Binding-site contacts:
Ligand atom N2 contacts residue ASN19 of chain 58.S at 4.1 Å.
Ligand atom C8 contacts residue TYR17 of chain 58.S at 4.2 Å (hydrophobic).
Ligand atom O5 contacts residue ASN19 of chain 58.S at 2.2 Å (h-bond).
Ligand atom C1 contacts residue ASN19 of chain 58.S at 1.9 Å.
Ligand atom C6 contacts residue ASN19 of chain 58.S at 4.1 Å.
Ligand atom C3 contacts residue ASN19 of chain 58.S at 4.4 Å.
Ligand atom C5 contacts residue ASN19 of chain 58.S at 3.4 Å.
Ligand atom O6 contacts residue ASN19 of chain 58.S at 4.4 Å.
Ligand atom C2 contacts residue ASN19 of chain 58.S at 3.4 Å.

This protein binds this small molecule.
Small molecule (SMILES): CC(=O)N[C@H]1[C@H](O[C@H]2[C@H](O)[C@@H](NC(C)=O)CO[C@@H]2CO)O[C@H](CO)[C@@H](O)[C@@H]1O

Sequence of chain 58.S:
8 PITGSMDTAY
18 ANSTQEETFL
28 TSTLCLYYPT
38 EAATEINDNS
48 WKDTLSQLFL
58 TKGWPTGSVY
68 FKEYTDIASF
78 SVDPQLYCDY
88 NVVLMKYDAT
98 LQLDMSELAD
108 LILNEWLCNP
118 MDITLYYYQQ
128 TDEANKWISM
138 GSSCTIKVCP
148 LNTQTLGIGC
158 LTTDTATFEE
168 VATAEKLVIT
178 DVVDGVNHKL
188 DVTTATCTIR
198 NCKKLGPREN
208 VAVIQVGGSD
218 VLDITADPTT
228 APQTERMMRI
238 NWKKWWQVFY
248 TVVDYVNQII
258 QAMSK